Sequence of chain 1.B:
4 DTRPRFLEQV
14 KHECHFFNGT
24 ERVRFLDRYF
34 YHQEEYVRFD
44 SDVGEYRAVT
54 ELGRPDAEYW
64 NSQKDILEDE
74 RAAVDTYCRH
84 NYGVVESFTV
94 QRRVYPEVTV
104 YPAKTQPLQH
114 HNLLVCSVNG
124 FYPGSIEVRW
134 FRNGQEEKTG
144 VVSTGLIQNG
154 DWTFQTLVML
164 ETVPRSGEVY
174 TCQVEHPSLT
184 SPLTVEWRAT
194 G

The small molecule below binds the protein below.
Small molecule (SMILES): CC(=O)N[C@@H]1[C@@H](O)[C@H](O)[C@@H](CO)O[C@H]1O

Binding-site contacts:
Ligand atom C7 contacts residue ASN21 of chain 1.B at 3.2 Å.
Ligand atom C1 contacts residue GLU24 of chain 1.B at 4.2 Å.
Ligand atom O7 contacts residue GLU24 of chain 1.B at 3.8 Å.
Ligand atom C8 contacts residue ARG25 of chain 1.B at 4.2 Å.
Ligand atom C4 contacts residue ASN21 of chain 1.B at 4.1 Å.
Ligand atom C2 contacts residue ASN21 of chain 1.B at 2.3 Å.
Ligand atom O5 contacts residue GLU24 of chain 1.B at 3.8 Å.
Ligand atom O6 contacts residue GLU24 of chain 1.B at 3.8 Å.
Ligand atom O5 contacts residue ASN21 of chain 1.B at 2.4 Å (h-bond).
Ligand atom O7 contacts residue ARG25 of chain 1.B at 4.0 Å.
Ligand atom N2 contacts residue ASN21 of chain 1.B at 2.7 Å (h-bond).
Ligand atom C1 contacts residue ASN21 of chain 1.B at 1.4 Å.
Ligand atom C3 contacts residue ASN21 of chain 1.B at 3.6 Å.
Ligand atom O7 contacts residue ASN21 of chain 1.B at 2.9 Å (h-bond).
Ligand atom C5 contacts residue ASN21 of chain 1.B at 3.6 Å.